Sequence of chain 1.B:
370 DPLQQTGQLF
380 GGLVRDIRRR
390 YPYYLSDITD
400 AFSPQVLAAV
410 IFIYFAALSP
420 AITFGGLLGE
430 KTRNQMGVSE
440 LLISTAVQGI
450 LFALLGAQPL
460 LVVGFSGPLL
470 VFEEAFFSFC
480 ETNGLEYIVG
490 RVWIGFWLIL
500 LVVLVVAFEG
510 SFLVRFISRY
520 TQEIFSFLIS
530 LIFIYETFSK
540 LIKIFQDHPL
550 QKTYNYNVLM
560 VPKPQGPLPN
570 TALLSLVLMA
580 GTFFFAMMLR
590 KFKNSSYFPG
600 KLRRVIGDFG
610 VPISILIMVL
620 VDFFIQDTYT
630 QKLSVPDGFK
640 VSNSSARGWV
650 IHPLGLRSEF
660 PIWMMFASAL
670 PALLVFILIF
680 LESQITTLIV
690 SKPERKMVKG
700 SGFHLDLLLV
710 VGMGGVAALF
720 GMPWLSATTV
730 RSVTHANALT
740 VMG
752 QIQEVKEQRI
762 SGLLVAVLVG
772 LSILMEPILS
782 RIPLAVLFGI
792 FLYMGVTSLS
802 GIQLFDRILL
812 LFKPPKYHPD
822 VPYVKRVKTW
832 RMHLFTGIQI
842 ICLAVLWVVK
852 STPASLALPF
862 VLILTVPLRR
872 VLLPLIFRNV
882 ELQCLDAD

Binding-site contacts:
Ligand atom O1B contacts residue LYS814 of chain 1.B at 3.5 Å (salt-bridge).
Ligand atom O52 contacts residue LYS600 of chain 1.A at 3.9 Å.
Ligand atom O2C contacts residue PRO598 of chain 1.A at 3.9 Å.
Ligand atom O6 contacts residue PRO598 of chain 1.A at 3.3 Å.
Ligand atom O53 contacts residue GLY599 of chain 1.A at 3.6 Å.
Ligand atom O3C contacts residue PHE597 of chain 1.A at 4.0 Å.
Ligand atom P5 contacts residue ARG603 of chain 1.A at 4.1 Å.
Ligand atom O52 contacts residue GLY599 of chain 1.A at 3.6 Å.
Ligand atom O11 contacts residue PRO816 of chain 1.B at 3.3 Å.
Ligand atom C6B contacts residue PHE597 of chain 1.A at 3.6 Å (hydrophobic).
Ligand atom P5 contacts residue ARG602 of chain 1.A at 4.1 Å.
Ligand atom C3C contacts residue PRO815 of chain 1.B at 3.5 Å (hydrophobic).
Ligand atom O6 contacts residue PRO815 of chain 1.B at 3.7 Å.
Ligand atom O6 contacts residue GLY599 of chain 1.A at 2.7 Å (h-bond).
Ligand atom C8B contacts residue PHE597 of chain 1.A at 4.0 Å (hydrophobic).
Ligand atom O1B contacts residue LEU812 of chain 1.B at 3.8 Å.
Ligand atom O3C contacts residue PRO598 of chain 1.A at 3.7 Å.
Ligand atom C3B contacts residue LEU812 of chain 1.B at 4.0 Å (hydrophobic).
Ligand atom C5B contacts residue PHE597 of chain 1.A at 3.7 Å (hydrophobic).
Ligand atom O53 contacts residue TYR818 of chain 1.B at 3.8 Å.
Ligand atom O3C contacts residue PHE813 of chain 1.B at 3.9 Å.
Ligand atom O5 contacts residue LYS817 of chain 1.B at 3.9 Å.
Ligand atom C8B contacts residue LEU601 of chain 1.A at 4.0 Å (hydrophobic).
Ligand atom O51 contacts residue LYS817 of chain 1.B at 3.2 Å (salt-bridge).
Ligand atom C1C contacts residue PRO816 of chain 1.B at 3.8 Å (hydrophobic).
Ligand atom C3A contacts residue PRO598 of chain 1.A at 4.0 Å (hydrophobic).
Ligand atom C2B contacts residue PRO598 of chain 1.A at 3.8 Å (hydrophobic).
Ligand atom C2B contacts residue PHE813 of chain 1.B at 3.4 Å (hydrophobic).
Ligand atom O1B contacts residue PHE813 of chain 1.B at 3.2 Å (h-bond).
Ligand atom C2B contacts residue PHE597 of chain 1.A at 4.1 Å (hydrophobic).
Ligand atom O52 contacts residue ARG603 of chain 1.A at 3.1 Å (salt-bridge).
Ligand atom C4A contacts residue PRO598 of chain 1.A at 4.1 Å (hydrophobic).
Ligand atom C1B contacts residue PHE813 of chain 1.B at 3.2 Å (hydrophobic).
Ligand atom C6 contacts residue GLY599 of chain 1.A at 4.1 Å.
Ligand atom C6 contacts residue PRO815 of chain 1.B at 3.8 Å (hydrophobic).
Ligand atom O53 contacts residue ARG602 of chain 1.A at 2.6 Å (salt-bridge).
Ligand atom C7B contacts residue LEU601 of chain 1.A at 4.1 Å (hydrophobic).
Ligand atom O1 contacts residue PRO815 of chain 1.B at 4.1 Å.
Ligand atom O43 contacts residue LYS817 of chain 1.B at 3.4 Å (salt-bridge).
Ligand atom C7B contacts residue PHE597 of chain 1.A at 3.6 Å (hydrophobic).

The small molecule below binds the protein below.
Small molecule (SMILES): CCCCCCCC(=O)OC[C@H](COP(=O)(O)O[C@@H]1[C@H](O)[C@H](O)[C@@H](OP(=O)(O)O)[C@H](OP(=O)(O)O)[C@H]1O)OC(=O)CCCCCCC

Sequence of chain 1.A:
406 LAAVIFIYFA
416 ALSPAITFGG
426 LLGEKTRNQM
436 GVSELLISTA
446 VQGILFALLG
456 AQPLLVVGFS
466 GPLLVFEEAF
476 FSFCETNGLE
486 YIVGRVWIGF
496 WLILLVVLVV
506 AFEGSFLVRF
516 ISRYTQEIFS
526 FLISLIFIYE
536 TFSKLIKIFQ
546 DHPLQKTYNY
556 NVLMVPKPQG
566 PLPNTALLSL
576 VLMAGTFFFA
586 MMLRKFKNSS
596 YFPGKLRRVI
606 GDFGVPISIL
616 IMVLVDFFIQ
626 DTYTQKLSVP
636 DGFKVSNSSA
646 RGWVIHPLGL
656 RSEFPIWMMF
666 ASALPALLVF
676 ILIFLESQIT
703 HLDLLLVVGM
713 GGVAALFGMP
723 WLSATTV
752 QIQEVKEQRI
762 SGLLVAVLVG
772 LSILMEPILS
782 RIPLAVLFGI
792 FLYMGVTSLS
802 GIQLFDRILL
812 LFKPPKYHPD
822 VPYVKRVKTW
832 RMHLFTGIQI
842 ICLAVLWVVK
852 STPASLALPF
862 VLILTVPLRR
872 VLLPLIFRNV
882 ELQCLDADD